Binding-site contacts:
Ligand atom C23 contacts residue ILE229 of chain 1.B at 4.5 Å (hydrophobic).
Ligand atom C7 contacts residue CLR1 of chain 1.Z at 3.8 Å.
Ligand atom C27 contacts residue PTY1 of chain 1.V at 3.2 Å.
Ligand atom C21 contacts residue TYR230 of chain 1.B at 3.4 Å (hydrophobic).
Ligand atom O1 contacts residue PTY1 of chain 1.V at 4.0 Å.
Ligand atom C15 contacts residue CLR1 of chain 1.Z at 4.2 Å.
Ligand atom C27 contacts residue LEU226 of chain 1.B at 4.3 Å (hydrophobic).
Ligand atom C11 contacts residue LEU101 of chain 1.B at 4.3 Å (hydrophobic).
Ligand atom C24 contacts residue LEU226 of chain 1.B at 4.2 Å (hydrophobic).
Ligand atom C7 contacts residue TYR233 of chain 1.B at 4.5 Å (hydrophobic).
Ligand atom C1 contacts residue PTY1 of chain 1.V at 3.9 Å.
Ligand atom C20 contacts residue PTY1 of chain 1.V at 3.9 Å.
Ligand atom C15 contacts residue TYR233 of chain 1.B at 4.2 Å (hydrophobic).
Ligand atom C2 contacts residue PTY1 of chain 1.V at 4.3 Å.
Ligand atom C25 contacts residue LEU226 of chain 1.B at 4.1 Å (hydrophobic).
Ligand atom C1 contacts residue LEU101 of chain 1.B at 4.0 Å (hydrophobic).
Ligand atom C22 contacts residue ILE229 of chain 1.B at 4.0 Å (hydrophobic).
Ligand atom C12 contacts residue LEU101 of chain 1.B at 4.5 Å (hydrophobic).
Ligand atom C16 contacts residue TYR233 of chain 1.B at 4.1 Å (hydrophobic).
Ligand atom C17 contacts residue TYR233 of chain 1.B at 4.3 Å (hydrophobic).
Ligand atom C9 contacts residue LEU101 of chain 1.B at 4.5 Å (hydrophobic).
Ligand atom C25 contacts residue PTY1 of chain 1.V at 4.2 Å.
Ligand atom C11 contacts residue PTY1 of chain 1.V at 3.4 Å.
Ligand atom C21 contacts residue PTY1 of chain 1.V at 3.5 Å.
Ligand atom C24 contacts residue PTY1 of chain 1.V at 4.4 Å.
Ligand atom C24 contacts residue TYR230 of chain 1.B at 4.1 Å (hydrophobic).
Ligand atom C26 contacts residue PTY1 of chain 1.V at 4.3 Å.
Ligand atom C6 contacts residue CLR1 of chain 1.Z at 4.3 Å.
Ligand atom C12 contacts residue PTY1 of chain 1.V at 3.2 Å.
Ligand atom C27 contacts residue PHE116 of chain 1.B at 3.9 Å (hydrophobic).

This small molecule binds to this protein.
Small molecule (SMILES): CC(C)CCC[C@@H](C)[C@H]1CC[C@H]2[C@@H]3CC=C4C[C@@H](O)CC[C@]4(C)[C@H]3CC[C@]12C

Sequence of chain 1.B:
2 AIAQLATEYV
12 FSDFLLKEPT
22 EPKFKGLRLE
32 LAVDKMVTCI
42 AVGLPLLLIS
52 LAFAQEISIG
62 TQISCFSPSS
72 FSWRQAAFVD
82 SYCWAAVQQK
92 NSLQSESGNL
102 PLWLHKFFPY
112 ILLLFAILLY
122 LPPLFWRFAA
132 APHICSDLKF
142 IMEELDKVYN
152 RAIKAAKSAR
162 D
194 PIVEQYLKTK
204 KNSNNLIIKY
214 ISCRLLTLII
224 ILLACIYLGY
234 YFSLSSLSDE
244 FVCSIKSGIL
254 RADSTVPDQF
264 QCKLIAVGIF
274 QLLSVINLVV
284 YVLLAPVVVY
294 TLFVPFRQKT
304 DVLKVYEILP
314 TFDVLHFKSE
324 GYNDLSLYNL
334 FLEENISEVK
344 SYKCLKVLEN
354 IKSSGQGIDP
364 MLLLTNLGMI